This protein binds this small molecule.
Small molecule (SMILES): CC(=O)N[C@H]1[C@H](O[C@@H]2[C@H](O)[C@@H](NC(C)=O)CO[C@@H]2CO)O[C@H](CO)[C@@H](O)[C@@H]1O

Sequence of chain 1.A:
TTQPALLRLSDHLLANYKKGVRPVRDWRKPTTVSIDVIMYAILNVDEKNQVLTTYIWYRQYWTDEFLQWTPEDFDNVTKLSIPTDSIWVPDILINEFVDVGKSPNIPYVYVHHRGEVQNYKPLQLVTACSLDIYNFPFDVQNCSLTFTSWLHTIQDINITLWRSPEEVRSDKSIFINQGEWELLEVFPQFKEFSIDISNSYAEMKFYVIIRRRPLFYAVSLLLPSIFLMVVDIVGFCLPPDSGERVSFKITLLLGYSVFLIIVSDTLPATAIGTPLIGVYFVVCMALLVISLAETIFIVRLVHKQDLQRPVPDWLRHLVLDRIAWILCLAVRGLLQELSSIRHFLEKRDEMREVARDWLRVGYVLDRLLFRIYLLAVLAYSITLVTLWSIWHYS

Binding-site contacts:
Ligand atom O7 contacts residue LYS191 of chain 1.A at 4.2 Å.
Ligand atom C4 contacts residue ASN142 of chain 1.A at 4.2 Å.
Ligand atom O5 contacts residue ASN142 of chain 1.A at 2.3 Å (h-bond).
Ligand atom O5 contacts residue TYR207 of chain 1.A at 4.2 Å.
Ligand atom C1 contacts residue TYR207 of chain 1.A at 4.2 Å (hydrophobic).
Ligand atom N2 contacts residue ASN142 of chain 1.A at 2.9 Å (h-bond).
Ligand atom C5 contacts residue TYR207 of chain 1.A at 3.8 Å (hydrophobic).
Ligand atom C3 contacts residue ASN142 of chain 1.A at 3.8 Å.
Ligand atom O6 contacts residue TYR207 of chain 1.A at 2.7 Å (h-bond).
Ligand atom C2 contacts residue ASN142 of chain 1.A at 2.5 Å.
Ligand atom O6 contacts residue PHE187 of chain 1.A at 4.3 Å.
Ligand atom O7 contacts residue TYR207 of chain 1.A at 4.0 Å.
Ligand atom C6 contacts residue TYR207 of chain 1.A at 3.9 Å (hydrophobic).
Ligand atom N2 contacts residue ILE209 of chain 1.A at 4.4 Å.
Ligand atom C5 contacts residue ASN142 of chain 1.A at 3.6 Å.
Ligand atom O3 contacts residue GLN189 of chain 1.A at 4.3 Å.
Ligand atom C7 contacts residue ASN142 of chain 1.A at 3.6 Å.
Ligand atom C1 contacts residue ASN142 of chain 1.A at 1.4 Å.
Ligand atom O7 contacts residue ASN142 of chain 1.A at 3.9 Å.
Ligand atom C8 contacts residue ILE209 of chain 1.A at 3.7 Å (hydrophobic).